Binding-site contacts:
Ligand atom C8 contacts residue SER438 of chain 2.A at 3.6 Å.
Ligand atom N2 contacts residue ASN463 of chain 2.A at 2.9 Å (h-bond).
Ligand atom O3 contacts residue GLU459 of chain 2.A at 4.4 Å.
Ligand atom C1 contacts residue ASN463 of chain 2.A at 1.4 Å.
Ligand atom C7 contacts residue GLU459 of chain 2.A at 3.7 Å.
Ligand atom C5 contacts residue ASN463 of chain 2.A at 3.6 Å.
Ligand atom C2 contacts residue ASN463 of chain 2.A at 2.4 Å.
Ligand atom O7 contacts residue ALA460 of chain 2.A at 4.4 Å.
Ligand atom C7 contacts residue ASN463 of chain 2.A at 3.2 Å.
Ligand atom C8 contacts residue ASN463 of chain 2.A at 4.5 Å.
Ligand atom C3 contacts residue GLU459 of chain 2.A at 4.0 Å.
Ligand atom C8 contacts residue ALA460 of chain 2.A at 3.6 Å (hydrophobic).
Ligand atom C8 contacts residue HIS456 of chain 2.A at 4.2 Å.
Ligand atom O7 contacts residue ASN463 of chain 2.A at 3.2 Å (h-bond).
Ligand atom O7 contacts residue GLN434 of chain 2.A at 2.6 Å (h-bond).
Ligand atom C7 contacts residue GLN434 of chain 2.A at 3.7 Å.
Ligand atom C8 contacts residue GLU459 of chain 2.A at 3.4 Å.
Ligand atom N2 contacts residue GLU459 of chain 2.A at 3.0 Å (salt-bridge).
Ligand atom C8 contacts residue GLN434 of chain 2.A at 4.2 Å.
Ligand atom C2 contacts residue GLU459 of chain 2.A at 4.0 Å.
Ligand atom C7 contacts residue ALA460 of chain 2.A at 4.4 Å (hydrophobic).
Ligand atom O5 contacts residue ASN463 of chain 2.A at 2.3 Å (h-bond).
Ligand atom C4 contacts residue ASN463 of chain 2.A at 4.2 Å.
Ligand atom C3 contacts residue ASN463 of chain 2.A at 3.8 Å.

The small molecule below binds the protein below.
Small molecule (SMILES): CC(=O)N[C@@H]1[C@@H](O)[C@H](O)[C@@H](CO)O[C@H]1O

Sequence of chain 2.A:
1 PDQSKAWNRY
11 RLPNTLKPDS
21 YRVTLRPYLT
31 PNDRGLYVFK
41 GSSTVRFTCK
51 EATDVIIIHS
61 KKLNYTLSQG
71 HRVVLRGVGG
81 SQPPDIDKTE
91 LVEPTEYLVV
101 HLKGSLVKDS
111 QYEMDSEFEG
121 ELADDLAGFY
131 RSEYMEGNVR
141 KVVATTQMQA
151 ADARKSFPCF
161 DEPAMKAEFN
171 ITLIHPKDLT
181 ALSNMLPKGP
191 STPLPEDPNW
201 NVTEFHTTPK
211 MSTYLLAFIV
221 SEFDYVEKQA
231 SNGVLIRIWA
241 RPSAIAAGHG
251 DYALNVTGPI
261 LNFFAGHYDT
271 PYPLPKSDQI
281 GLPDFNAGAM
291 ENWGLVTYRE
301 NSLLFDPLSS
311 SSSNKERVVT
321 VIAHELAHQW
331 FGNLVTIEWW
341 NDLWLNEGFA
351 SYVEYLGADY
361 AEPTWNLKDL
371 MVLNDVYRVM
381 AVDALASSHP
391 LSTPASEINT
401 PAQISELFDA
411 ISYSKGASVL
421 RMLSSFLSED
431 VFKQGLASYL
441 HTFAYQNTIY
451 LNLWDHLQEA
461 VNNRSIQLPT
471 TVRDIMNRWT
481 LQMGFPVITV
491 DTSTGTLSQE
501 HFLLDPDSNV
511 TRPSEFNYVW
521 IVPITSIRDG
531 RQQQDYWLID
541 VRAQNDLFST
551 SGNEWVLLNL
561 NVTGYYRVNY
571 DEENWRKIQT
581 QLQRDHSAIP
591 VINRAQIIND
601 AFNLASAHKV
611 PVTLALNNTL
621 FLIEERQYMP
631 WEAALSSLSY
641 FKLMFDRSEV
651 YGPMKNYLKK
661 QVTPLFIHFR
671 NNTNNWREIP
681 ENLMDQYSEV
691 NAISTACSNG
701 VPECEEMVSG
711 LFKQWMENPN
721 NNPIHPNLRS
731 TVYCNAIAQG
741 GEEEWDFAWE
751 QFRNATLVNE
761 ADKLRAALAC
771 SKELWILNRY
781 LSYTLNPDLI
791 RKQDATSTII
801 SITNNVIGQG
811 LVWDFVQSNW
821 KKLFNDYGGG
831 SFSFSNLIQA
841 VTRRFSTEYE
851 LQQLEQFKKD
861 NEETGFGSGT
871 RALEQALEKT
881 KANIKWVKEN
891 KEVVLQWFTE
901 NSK